A protein and the small-molecule ligand that binds it are described below.
Small molecule (SMILES): CC(=O)N[C@H]1[C@H](O[C@H]2[C@H](O)[C@@H](NC(C)=O)CO[C@@H]2CO)O[C@H](CO)[C@@H](O)[C@@H]1O

Sequence of chain 1.B:
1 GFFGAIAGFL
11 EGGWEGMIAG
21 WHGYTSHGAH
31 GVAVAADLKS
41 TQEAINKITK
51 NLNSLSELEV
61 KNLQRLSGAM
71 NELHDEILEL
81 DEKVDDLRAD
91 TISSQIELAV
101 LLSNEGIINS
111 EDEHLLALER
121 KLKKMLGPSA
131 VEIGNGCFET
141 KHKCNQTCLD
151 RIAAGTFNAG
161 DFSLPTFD

Binding-site contacts:
Ligand atom C7 contacts residue ASN332 of chain 1.A at 3.9 Å.
Ligand atom N2 contacts residue ASN332 of chain 1.A at 3.4 Å (h-bond).
Ligand atom C2 contacts residue ASN332 of chain 1.A at 2.5 Å.
Ligand atom O7 contacts residue ILE30 of chain 1.A at 3.3 Å.
Ligand atom O7 contacts residue ASN332 of chain 1.A at 3.6 Å.
Ligand atom C6 contacts residue ASN332 of chain 1.A at 3.1 Å.
Ligand atom C8 contacts residue ILE30 of chain 1.A at 4.2 Å (hydrophobic).
Ligand atom O5 contacts residue ASN332 of chain 1.A at 2.5 Å (h-bond).
Ligand atom C3 contacts residue ASN332 of chain 1.A at 3.7 Å.
Ligand atom C5 contacts residue ASN332 of chain 1.A at 3.2 Å.
Ligand atom C5 contacts residue ILE45 of chain 1.B at 4.1 Å (hydrophobic).
Ligand atom O6 contacts residue ASN332 of chain 1.A at 4.0 Å.
Ligand atom N2 contacts residue ILE45 of chain 1.B at 4.4 Å.
Ligand atom O5 contacts residue ILE45 of chain 1.B at 3.8 Å.
Ligand atom C5 contacts residue TRP21 of chain 1.B at 4.2 Å (hydrophobic).
Ligand atom C4 contacts residue ASN332 of chain 1.A at 3.8 Å.
Ligand atom O6 contacts residue TRP21 of chain 1.B at 3.7 Å.
Ligand atom C1 contacts residue ILE45 of chain 1.B at 4.4 Å (hydrophobic).
Ligand atom O6 contacts residue GLN42 of chain 1.B at 2.5 Å (h-bond).
Ligand atom C6 contacts residue GLN42 of chain 1.B at 4.0 Å.
Ligand atom C6 contacts residue TRP21 of chain 1.B at 3.9 Å (hydrophobic).
Ligand atom C8 contacts residue THR49 of chain 1.B at 3.8 Å.
Ligand atom O5 contacts residue TRP21 of chain 1.B at 3.8 Å.
Ligand atom C6 contacts residue ILE45 of chain 1.B at 3.7 Å (hydrophobic).
Ligand atom O6 contacts residue ILE45 of chain 1.B at 3.3 Å.
Ligand atom C1 contacts residue ASN332 of chain 1.A at 1.5 Å.
Ligand atom C7 contacts residue ILE30 of chain 1.A at 3.8 Å (hydrophobic).

Sequence of chain 1.A:
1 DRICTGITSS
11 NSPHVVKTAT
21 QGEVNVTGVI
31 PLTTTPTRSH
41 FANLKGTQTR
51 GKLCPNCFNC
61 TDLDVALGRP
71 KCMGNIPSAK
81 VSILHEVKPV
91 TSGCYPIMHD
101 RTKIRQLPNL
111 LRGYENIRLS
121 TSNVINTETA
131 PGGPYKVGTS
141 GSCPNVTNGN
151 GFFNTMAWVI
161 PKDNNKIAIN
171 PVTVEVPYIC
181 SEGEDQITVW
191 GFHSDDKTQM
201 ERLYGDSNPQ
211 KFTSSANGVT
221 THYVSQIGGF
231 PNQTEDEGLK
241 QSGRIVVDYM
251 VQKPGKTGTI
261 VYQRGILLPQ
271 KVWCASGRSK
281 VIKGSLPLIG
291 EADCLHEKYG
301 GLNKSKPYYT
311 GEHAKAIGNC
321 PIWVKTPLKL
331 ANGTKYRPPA